Binding-site contacts:
Ligand atom C contacts residue GLY47 of chain 1.H at 3.4 Å.
Ligand atom O contacts residue GLY47 of chain 1.H at 3.1 Å (h-bond).
Ligand atom CB contacts residue SER20 of chain 1.H at 3.7 Å.
Ligand atom C contacts residue LYS33 of chain 1.H at 3.5 Å.
Ligand atom N contacts residue THR1 of chain 1.H at 3.6 Å.
Ligand atom O contacts residue MES1 of chain 1.UA at 3.6 Å (h-bond).
Ligand atom N contacts residue GLY47 of chain 1.H at 2.9 Å (h-bond).
Ligand atom O contacts residue SER20 of chain 1.H at 3.2 Å (h-bond).
Ligand atom O contacts residue THR21 of chain 1.H at 3.2 Å (h-bond).
Ligand atom C contacts residue ALA49 of chain 1.H at 3.7 Å (hydrophobic).
Ligand atom O contacts residue THR1 of chain 1.H at 2.2 Å (h-bond).
Ligand atom CB contacts residue GLY47 of chain 1.H at 3.7 Å.
Ligand atom CA contacts residue LYS33 of chain 1.H at 3.7 Å.
Ligand atom O contacts residue THR48 of chain 1.H at 3.7 Å.
Ligand atom C3 contacts residue THR1 of chain 1.H at 2.5 Å.
Ligand atom CH3 contacts residue ASP125 of chain 1.I at 3.4 Å.
Ligand atom O contacts residue ALA49 of chain 1.H at 2.8 Å (h-bond).
Ligand atom CA contacts residue GLY47 of chain 1.H at 3.1 Å.
Ligand atom C3 contacts residue GLY168 of chain 1.H at 3.0 Å.
Ligand atom O contacts residue MES1 of chain 1.UA at 2.7 Å (h-bond).
Ligand atom OD2 contacts residue CYS31 of chain 1.H at 2.7 Å (h-bond).
Ligand atom CA contacts residue THR1 of chain 1.H at 2.5 Å.
Ligand atom CG contacts residue ASP125 of chain 1.I at 3.6 Å.
Ligand atom C1 contacts residue THR1 of chain 1.H at 2.5 Å.
Ligand atom OD2 contacts residue SER20 of chain 1.H at 3.5 Å (h-bond).
Ligand atom O contacts residue GLN22 of chain 1.H at 3.7 Å.
Ligand atom C contacts residue THR1 of chain 1.H at 1.4 Å.
Ligand atom OD1 contacts residue ALA49 of chain 1.H at 3.4 Å.
Ligand atom OD2 contacts residue K1 of chain 1.TA at 2.5 Å.
Ligand atom C2 contacts residue THR1 of chain 1.H at 1.5 Å.
Ligand atom C3 contacts residue ARG19 of chain 1.H at 3.2 Å.
Ligand atom N contacts residue ASP125 of chain 1.I at 3.2 Å (salt-bridge).
Ligand atom N contacts residue THR21 of chain 1.H at 3.2 Å (h-bond).
Ligand atom C2 contacts residue GLY168 of chain 1.H at 3.7 Å.
Ligand atom CA contacts residue THR21 of chain 1.H at 3.5 Å.
Ligand atom CD2 contacts residue GLN22 of chain 1.H at 3.7 Å.
Ligand atom CB contacts residue LYS33 of chain 1.H at 3.2 Å.
Ligand atom CG contacts residue K1 of chain 1.TA at 3.6 Å.
Ligand atom CB contacts residue THR1 of chain 1.H at 2.7 Å.
Ligand atom O contacts residue THR1 of chain 1.H at 3.2 Å (h-bond).

A protein and the small-molecule ligand that binds it are described below.
Small molecule (SMILES): CC(=O)N[C@@H](CC(C)C)C(=O)N[C@@H](C)C(=O)N[C@@H](CC(=O)O)[C@@H](O)[C@H](C)CO

Sequence of chain 1.H:
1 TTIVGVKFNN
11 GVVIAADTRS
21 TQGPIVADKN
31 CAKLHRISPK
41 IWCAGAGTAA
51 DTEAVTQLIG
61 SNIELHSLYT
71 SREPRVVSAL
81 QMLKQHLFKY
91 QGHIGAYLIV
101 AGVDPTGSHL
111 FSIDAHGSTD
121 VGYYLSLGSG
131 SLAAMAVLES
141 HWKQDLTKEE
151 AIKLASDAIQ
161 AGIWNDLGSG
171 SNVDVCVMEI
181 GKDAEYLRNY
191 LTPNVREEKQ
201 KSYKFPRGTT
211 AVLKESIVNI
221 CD

Sequence of chain 1.I:
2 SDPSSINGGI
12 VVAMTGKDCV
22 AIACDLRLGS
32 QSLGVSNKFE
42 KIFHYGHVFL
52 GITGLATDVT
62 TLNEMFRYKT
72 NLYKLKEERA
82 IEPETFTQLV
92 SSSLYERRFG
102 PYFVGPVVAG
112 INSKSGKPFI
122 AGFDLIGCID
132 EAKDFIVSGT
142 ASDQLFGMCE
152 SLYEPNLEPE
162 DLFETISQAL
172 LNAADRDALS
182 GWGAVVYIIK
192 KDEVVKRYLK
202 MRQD